Sequence of chain 2.A:
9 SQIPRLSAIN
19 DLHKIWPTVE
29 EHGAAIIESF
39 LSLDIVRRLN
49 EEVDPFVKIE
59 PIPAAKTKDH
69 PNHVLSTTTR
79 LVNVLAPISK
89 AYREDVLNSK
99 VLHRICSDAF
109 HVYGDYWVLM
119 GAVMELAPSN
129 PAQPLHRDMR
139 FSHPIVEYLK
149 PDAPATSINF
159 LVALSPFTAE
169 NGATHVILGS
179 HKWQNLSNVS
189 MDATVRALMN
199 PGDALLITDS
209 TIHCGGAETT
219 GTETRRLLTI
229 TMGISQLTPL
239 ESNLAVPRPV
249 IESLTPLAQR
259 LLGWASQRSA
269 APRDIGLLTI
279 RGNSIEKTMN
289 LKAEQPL

Binding-site contacts:
Ligand atom C23 contacts residue PHE139 of chain 2.A at 3.7 Å (hydrophobic).
Ligand atom O5 contacts residue LEU73 of chain 2.A at 3.7 Å.
Ligand atom C23 contacts residue VAL72 of chain 2.A at 3.6 Å (hydrophobic).
Ligand atom C1 contacts residue LEU79 of chain 2.A at 4.0 Å (hydrophobic).
Ligand atom C8 contacts residue ASP136 of chain 2.A at 4.0 Å.
Ligand atom O16 contacts residue ASP136 of chain 2.A at 3.5 Å.
Ligand atom C7 contacts residue TRS1 of chain 2.D at 4.0 Å.
Ligand atom C12 contacts residue VAL72 of chain 2.A at 3.6 Å (hydrophobic).
Ligand atom C14 contacts residue LEU73 of chain 2.A at 3.8 Å (hydrophobic).
Ligand atom C14 contacts residue GLN131 of chain 2.A at 3.9 Å.
Ligand atom C20 contacts residue MET118 of chain 2.A at 3.5 Å (hydrophobic).
Ligand atom O5 contacts residue ILE273 of chain 1.A at 3.9 Å.
Ligand atom C20 contacts residue THR227 of chain 2.A at 3.8 Å.
Ligand atom C1 contacts residue MET118 of chain 2.A at 3.5 Å (hydrophobic).
Ligand atom C3 contacts residue TRS1 of chain 2.D at 4.0 Å.
Ligand atom C19 contacts residue MET118 of chain 2.A at 4.0 Å (hydrophobic).
Ligand atom C13 contacts residue GLN131 of chain 2.A at 3.4 Å.
Ligand atom C1 contacts residue TRS1 of chain 2.D at 3.4 Å.
Ligand atom C14 contacts residue TRS1 of chain 2.D at 3.7 Å.
Ligand atom C11 contacts residue VAL72 of chain 2.A at 3.8 Å (hydrophobic).
Ligand atom C10 contacts residue PHE139 of chain 2.A at 3.7 Å (hydrophobic).
Ligand atom C10 contacts residue VAL72 of chain 2.A at 4.0 Å (hydrophobic).
Ligand atom C1 contacts residue THR227 of chain 2.A at 3.9 Å.
Ligand atom C11 contacts residue HIS134 of chain 2.A at 3.5 Å.
Ligand atom C4 contacts residue ILE273 of chain 1.A at 4.0 Å (hydrophobic).
Ligand atom C9 contacts residue HIS134 of chain 2.A at 3.8 Å.
Ligand atom C1 contacts residue MET122 of chain 2.A at 3.8 Å (hydrophobic).
Ligand atom C20 contacts residue TRS1 of chain 2.D at 3.7 Å.
Ligand atom C8 contacts residue TRS1 of chain 2.D at 3.6 Å.
Ligand atom O16 contacts residue MET137 of chain 2.A at 3.0 Å (h-bond).
Ligand atom C10 contacts residue HIS134 of chain 2.A at 3.5 Å.
Ligand atom C2 contacts residue LEU79 of chain 2.A at 3.8 Å (hydrophobic).
Ligand atom C14 contacts residue VAL72 of chain 2.A at 4.0 Å (hydrophobic).
Ligand atom C13 contacts residue VAL72 of chain 2.A at 3.7 Å (hydrophobic).
Ligand atom C9 contacts residue TRS1 of chain 2.D at 3.8 Å.
Ligand atom C2 contacts residue TRS1 of chain 2.D at 3.7 Å.
Ligand atom O5 contacts residue ASN70 of chain 2.A at 2.9 Å (h-bond).
Ligand atom C8 contacts residue HIS134 of chain 2.A at 3.9 Å.
Ligand atom C13 contacts residue LEU73 of chain 2.A at 3.7 Å (hydrophobic).
Ligand atom C2 contacts residue MET118 of chain 2.A at 4.0 Å (hydrophobic).

Sequence of chain 1.A:
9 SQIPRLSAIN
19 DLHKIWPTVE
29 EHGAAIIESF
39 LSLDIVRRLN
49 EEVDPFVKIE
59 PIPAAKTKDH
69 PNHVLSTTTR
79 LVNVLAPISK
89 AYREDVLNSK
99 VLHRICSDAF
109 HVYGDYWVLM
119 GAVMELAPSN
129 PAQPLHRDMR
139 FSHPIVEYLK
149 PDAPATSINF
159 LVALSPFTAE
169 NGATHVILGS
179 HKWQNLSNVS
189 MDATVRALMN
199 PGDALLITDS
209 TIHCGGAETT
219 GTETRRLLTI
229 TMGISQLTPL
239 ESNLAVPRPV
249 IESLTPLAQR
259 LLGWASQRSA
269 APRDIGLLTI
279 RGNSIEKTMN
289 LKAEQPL

A protein and the small-molecule ligand that binds it are described below.
Small molecule (SMILES): CN1C(=O)c2ccccc2NC(=O)/C1=C/c1ccccc1